Binding-site contacts:
Ligand atom O1B contacts residue ASN148 of chain 5.A at 4.3 Å.
Ligand atom O4 contacts residue TYR250 of chain 4.A at 3.4 Å.
Ligand atom O10 contacts residue TYR250 of chain 4.A at 2.7 Å (h-bond).
Ligand atom O1B contacts residue SER147 of chain 5.A at 3.1 Å (h-bond).
Ligand atom N5 contacts residue TYR145 of chain 5.A at 2.6 Å (h-bond).
Ligand atom O4 contacts residue TYR145 of chain 5.A at 4.2 Å.
Ligand atom O1B contacts residue ALA146 of chain 5.A at 3.2 Å.
Ligand atom C10 contacts residue TYR250 of chain 4.A at 3.5 Å (hydrophobic).
Ligand atom C3 contacts residue PRO252 of chain 4.A at 3.9 Å (hydrophobic).
Ligand atom C6 contacts residue ALA146 of chain 5.A at 4.2 Å (hydrophobic).
Ligand atom O4 contacts residue ASN251 of chain 4.A at 4.2 Å.
Ligand atom C6 contacts residue TYR145 of chain 5.A at 3.4 Å (hydrophobic).
Ligand atom C9 contacts residue TYR145 of chain 5.A at 4.2 Å (hydrophobic).
Ligand atom O1A contacts residue SER147 of chain 5.A at 2.8 Å (h-bond).
Ligand atom C1 contacts residue PRO252 of chain 4.A at 4.1 Å (hydrophobic).
Ligand atom C11 contacts residue ARG143 of chain 5.A at 4.0 Å.
Ligand atom C7 contacts residue TYR145 of chain 5.A at 3.8 Å (hydrophobic).
Ligand atom C8 contacts residue ALA146 of chain 5.A at 4.4 Å (hydrophobic).
Ligand atom N5 contacts residue TYR250 of chain 4.A at 4.4 Å.
Ligand atom C10 contacts residue TYR145 of chain 5.A at 3.6 Å (hydrophobic).
Ligand atom C11 contacts residue TYR250 of chain 4.A at 3.7 Å (hydrophobic).
Ligand atom C4 contacts residue PRO252 of chain 4.A at 3.8 Å (hydrophobic).
Ligand atom O1A contacts residue PRO252 of chain 4.A at 3.3 Å.
Ligand atom C1 contacts residue ALA146 of chain 5.A at 3.9 Å (hydrophobic).
Ligand atom O4 contacts residue PRO252 of chain 4.A at 3.8 Å.
Ligand atom C4 contacts residue TYR145 of chain 5.A at 3.6 Å (hydrophobic).
Ligand atom O1A contacts residue ALA146 of chain 5.A at 4.2 Å.
Ligand atom O8 contacts residue ALA146 of chain 5.A at 3.3 Å.
Ligand atom C5 contacts residue TYR145 of chain 5.A at 3.3 Å (hydrophobic).
Ligand atom C11 contacts residue TYR145 of chain 5.A at 3.7 Å (hydrophobic).
Ligand atom C1 contacts residue SER147 of chain 5.A at 3.6 Å.

A protein and the small-molecule ligand that binds it are described below.
Small molecule (SMILES): CC(=O)N[C@H]1[C@H]([C@H](O)[C@H](O)CO)O[C@@](O)(C(=O)O)C[C@@H]1O

Sequence of chain 4.A:
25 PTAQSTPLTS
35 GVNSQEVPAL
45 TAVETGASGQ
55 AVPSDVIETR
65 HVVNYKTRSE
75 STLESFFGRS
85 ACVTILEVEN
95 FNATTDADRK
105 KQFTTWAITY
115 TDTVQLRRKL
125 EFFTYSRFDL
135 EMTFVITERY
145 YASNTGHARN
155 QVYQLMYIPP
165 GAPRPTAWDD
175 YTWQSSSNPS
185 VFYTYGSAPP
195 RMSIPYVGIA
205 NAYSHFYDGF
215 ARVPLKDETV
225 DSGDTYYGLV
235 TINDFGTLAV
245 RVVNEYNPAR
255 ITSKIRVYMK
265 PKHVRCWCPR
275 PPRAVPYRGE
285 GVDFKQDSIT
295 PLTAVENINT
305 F

Sequence of chain 5.A:
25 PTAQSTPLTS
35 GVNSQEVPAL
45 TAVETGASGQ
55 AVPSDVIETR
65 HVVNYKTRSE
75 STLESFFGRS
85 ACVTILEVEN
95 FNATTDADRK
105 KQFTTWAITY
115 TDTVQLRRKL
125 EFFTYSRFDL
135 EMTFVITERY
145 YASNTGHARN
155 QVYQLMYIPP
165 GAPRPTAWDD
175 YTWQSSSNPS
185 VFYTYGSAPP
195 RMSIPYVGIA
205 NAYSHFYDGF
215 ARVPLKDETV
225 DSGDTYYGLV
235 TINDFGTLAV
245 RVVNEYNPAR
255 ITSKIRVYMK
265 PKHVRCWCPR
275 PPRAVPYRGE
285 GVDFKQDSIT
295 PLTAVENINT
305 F